The protein below binds the small molecule below.
Small molecule (SMILES): Cc1cc(O)ccc1C1=C(c2ccc(O)cc2C)[C@H]2[C@@H](S(=O)(=O)Oc3ccccc3)C[C@@H]1S2=O

Sequence of chain 1.B:
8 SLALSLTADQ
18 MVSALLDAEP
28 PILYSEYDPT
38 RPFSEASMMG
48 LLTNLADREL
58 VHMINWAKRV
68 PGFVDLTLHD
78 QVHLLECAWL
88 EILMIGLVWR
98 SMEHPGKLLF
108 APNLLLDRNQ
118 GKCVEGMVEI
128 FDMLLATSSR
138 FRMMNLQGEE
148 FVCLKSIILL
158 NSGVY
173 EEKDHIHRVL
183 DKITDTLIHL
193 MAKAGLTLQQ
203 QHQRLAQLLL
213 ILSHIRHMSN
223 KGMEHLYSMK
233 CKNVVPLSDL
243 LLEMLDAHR

Binding-site contacts:
Ligand atom O04 contacts residue MET91 of chain 1.B at 2.8 Å.
Ligand atom C26 contacts residue LEU94 of chain 1.B at 3.7 Å (hydrophobic).
Ligand atom C20 contacts residue LEU228 of chain 1.B at 3.1 Å (hydrophobic).
Ligand atom C21 contacts residue LEU228 of chain 1.B at 3.1 Å (hydrophobic).
Ligand atom C12 contacts residue MET46 of chain 1.B at 3.8 Å (hydrophobic).
Ligand atom S02 contacts residue PHE107 of chain 1.B at 3.6 Å.
Ligand atom C19 contacts residue ILE127 of chain 1.B at 3.7 Å (hydrophobic).
Ligand atom C07 contacts residue PHE107 of chain 1.B at 3.7 Å (hydrophobic).
Ligand atom C02 contacts residue LEU49 of chain 1.B at 3.8 Å (hydrophobic).
Ligand atom C13 contacts residue THR50 of chain 1.B at 3.8 Å.
Ligand atom O03 contacts residue GLY224 of chain 1.B at 3.2 Å.
Ligand atom C24 contacts residue HIS227 of chain 1.B at 3.7 Å.
Ligand atom C25 contacts residue LEU87 of chain 1.B at 3.7 Å (hydrophobic).
Ligand atom O04 contacts residue LEU87 of chain 1.B at 3.5 Å.
Ligand atom C03 contacts residue PHE107 of chain 1.B at 3.7 Å (hydrophobic).
Ligand atom C24 contacts residue ILE127 of chain 1.B at 3.3 Å (hydrophobic).
Ligand atom C11 contacts residue LEU49 of chain 1.B at 3.5 Å (hydrophobic).
Ligand atom O05 contacts residue LEU228 of chain 1.B at 3.4 Å.
Ligand atom C22 contacts residue MET231 of chain 1.B at 3.2 Å (hydrophobic).
Ligand atom C23 contacts residue MET124 of chain 1.B at 3.8 Å (hydrophobic).
Ligand atom C17 contacts residue LEU131 of chain 1.B at 3.7 Å (hydrophobic).
Ligand atom C13 contacts residue LEU228 of chain 1.B at 3.7 Å (hydrophobic).
Ligand atom C04 contacts residue PHE107 of chain 1.B at 3.6 Å (hydrophobic).
Ligand atom C14 contacts residue ALA53 of chain 1.B at 3.7 Å (hydrophobic).
Ligand atom O06 contacts residue MET124 of chain 1.B at 3.3 Å.
Ligand atom C14 contacts residue LEU228 of chain 1.B at 3.9 Å (hydrophobic).
Ligand atom O02 contacts residue THR50 of chain 1.B at 2.9 Å (h-bond).
Ligand atom S02 contacts residue MET124 of chain 1.B at 3.6 Å (h-bond).
Ligand atom O01 contacts residue ALA53 of chain 1.B at 3.8 Å.
Ligand atom O06 contacts residue PHE128 of chain 1.B at 3.2 Å.
Ligand atom O03 contacts residue ILE127 of chain 1.B at 3.1 Å.
Ligand atom C12 contacts residue THR50 of chain 1.B at 3.9 Å.
Ligand atom O01 contacts residue GLU56 of chain 1.B at 2.2 Å (salt-bridge).
Ligand atom O02 contacts residue LEU243 of chain 1.B at 3.7 Å.
Ligand atom O04 contacts residue GLY224 of chain 1.B at 3.4 Å.
Ligand atom C02 contacts residue ALA53 of chain 1.B at 3.7 Å (hydrophobic).
Ligand atom C12 contacts residue LEU49 of chain 1.B at 3.6 Å (hydrophobic).
Ligand atom C01 contacts residue GLU56 of chain 1.B at 3.4 Å.
Ligand atom C19 contacts residue GLY224 of chain 1.B at 3.8 Å.
Ligand atom C16 contacts residue PHE107 of chain 1.B at 3.4 Å (hydrophobic).